Binding-site contacts:
Ligand atom O5 contacts residue GLU351 of chain 1.A at 3.2 Å (salt-bridge).
Ligand atom N2 contacts residue GLU351 of chain 1.A at 4.5 Å.
Ligand atom O6 contacts residue SER328 of chain 1.A at 4.0 Å.
Ligand atom C4 contacts residue ASN326 of chain 1.A at 4.1 Å.
Ligand atom C3 contacts residue GLU351 of chain 1.A at 4.4 Å.
Ligand atom C6 contacts residue SER328 of chain 1.A at 4.5 Å.
Ligand atom C7 contacts residue ASN326 of chain 1.A at 3.6 Å.
Ligand atom C3 contacts residue ASN326 of chain 1.A at 3.8 Å.
Ligand atom C5 contacts residue GLU351 of chain 1.A at 3.2 Å.
Ligand atom O5 contacts residue ASN326 of chain 1.A at 2.4 Å (h-bond).
Ligand atom C6 contacts residue GLU351 of chain 1.A at 3.8 Å.
Ligand atom C4 contacts residue GLU351 of chain 1.A at 4.4 Å.
Ligand atom C1 contacts residue GLU351 of chain 1.A at 3.3 Å.
Ligand atom C1 contacts residue ASN326 of chain 1.A at 1.4 Å.
Ligand atom C5 contacts residue ASN326 of chain 1.A at 3.7 Å.
Ligand atom O7 contacts residue ASN326 of chain 1.A at 3.9 Å.
Ligand atom C2 contacts residue ASN326 of chain 1.A at 2.4 Å.
Ligand atom N2 contacts residue ASN326 of chain 1.A at 3.0 Å (h-bond).
Ligand atom C2 contacts residue GLU351 of chain 1.A at 4.3 Å.

Sequence of chain 1.A:
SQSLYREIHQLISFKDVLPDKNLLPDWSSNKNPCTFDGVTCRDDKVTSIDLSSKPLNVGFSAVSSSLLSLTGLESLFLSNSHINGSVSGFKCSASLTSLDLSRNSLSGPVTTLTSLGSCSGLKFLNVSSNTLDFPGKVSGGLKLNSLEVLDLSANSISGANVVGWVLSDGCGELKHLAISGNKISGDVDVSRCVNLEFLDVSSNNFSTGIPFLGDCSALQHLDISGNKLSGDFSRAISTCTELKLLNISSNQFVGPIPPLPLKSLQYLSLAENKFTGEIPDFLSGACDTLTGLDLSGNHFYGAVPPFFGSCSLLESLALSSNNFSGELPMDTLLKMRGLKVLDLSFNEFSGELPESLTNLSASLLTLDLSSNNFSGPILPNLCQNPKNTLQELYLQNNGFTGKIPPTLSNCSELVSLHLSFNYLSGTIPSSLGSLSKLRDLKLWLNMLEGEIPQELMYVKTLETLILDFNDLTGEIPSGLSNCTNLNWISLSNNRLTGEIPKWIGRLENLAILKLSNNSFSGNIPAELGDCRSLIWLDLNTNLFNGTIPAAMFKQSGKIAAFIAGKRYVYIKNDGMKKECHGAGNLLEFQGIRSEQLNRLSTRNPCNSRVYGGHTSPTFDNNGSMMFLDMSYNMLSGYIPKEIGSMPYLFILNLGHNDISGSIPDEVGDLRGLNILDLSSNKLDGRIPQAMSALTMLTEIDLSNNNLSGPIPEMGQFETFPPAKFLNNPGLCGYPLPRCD

The protein below binds the small molecule below.
Small molecule (SMILES): CC(=O)N[C@@H]1[C@@H](O)[C@H](O)[C@@H](CO)O[C@H]1O